Sequence of chain 1.A:
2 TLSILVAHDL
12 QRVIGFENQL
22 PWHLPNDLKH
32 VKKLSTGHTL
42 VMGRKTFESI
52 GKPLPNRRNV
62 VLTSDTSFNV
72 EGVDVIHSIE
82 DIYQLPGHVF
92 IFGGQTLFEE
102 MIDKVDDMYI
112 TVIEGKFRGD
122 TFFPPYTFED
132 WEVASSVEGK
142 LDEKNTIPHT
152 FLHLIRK

Binding-site contacts:
Ligand atom C6 contacts residue NAP1 of chain 1.C at 3.7 Å.
Ligand atom N11 contacts residue LEU6 of chain 1.A at 2.7 Å (h-bond).
Ligand atom C19 contacts residue LEU29 of chain 1.A at 3.5 Å (hydrophobic).
Ligand atom C17 contacts residue ILE51 of chain 1.A at 3.8 Å (hydrophobic).
Ligand atom N2 contacts residue LEU6 of chain 1.A at 3.6 Å.
Ligand atom N4 contacts residue VAL32 of chain 1.A at 3.4 Å.
Ligand atom C3 contacts residue ALA8 of chain 1.A at 3.6 Å (hydrophobic).
Ligand atom C16 contacts residue ILE51 of chain 1.A at 3.8 Å (hydrophobic).
Ligand atom C3 contacts residue ASP28 of chain 1.A at 3.5 Å.
Ligand atom N12 contacts residue VAL7 of chain 1.A at 3.5 Å.
Ligand atom C15 contacts residue LEU21 of chain 1.A at 3.8 Å (hydrophobic).
Ligand atom C10 contacts residue LEU29 of chain 1.A at 3.8 Å (hydrophobic).
Ligand atom N2 contacts residue NAP1 of chain 1.C at 3.5 Å (h-bond).
Ligand atom C23 contacts residue NAP1 of chain 1.C at 3.1 Å.
Ligand atom C7 contacts residue NAP1 of chain 1.C at 3.3 Å.
Ligand atom N12 contacts residue ALA8 of chain 1.A at 3.5 Å (h-bond).
Ligand atom C3 contacts residue VAL7 of chain 1.A at 3.8 Å (hydrophobic).
Ligand atom C22 contacts residue NAP1 of chain 1.C at 3.5 Å.
Ligand atom N11 contacts residue NAP1 of chain 1.C at 3.6 Å.
Ligand atom C7 contacts residue PHE93 of chain 1.A at 3.4 Å (hydrophobic).
Ligand atom N12 contacts residue VAL32 of chain 1.A at 3.7 Å.
Ligand atom C1 contacts residue LEU6 of chain 1.A at 3.6 Å (hydrophobic).
Ligand atom C23 contacts residue SER50 of chain 1.A at 3.6 Å.
Ligand atom N11 contacts residue PHE93 of chain 1.A at 2.8 Å (h-bond).
Ligand atom C22 contacts residue LEU21 of chain 1.A at 3.7 Å (hydrophobic).
Ligand atom C5 contacts residue ASP28 of chain 1.A at 3.8 Å.
Ligand atom N12 contacts residue ASP28 of chain 1.A at 2.8 Å (salt-bridge).
Ligand atom N2 contacts residue ALA8 of chain 1.A at 3.6 Å.
Ligand atom O21 contacts residue LEU21 of chain 1.A at 3.3 Å.
Ligand atom C13 contacts residue PHE93 of chain 1.A at 3.4 Å (hydrophobic).
Ligand atom C3 contacts residue VAL32 of chain 1.A at 3.4 Å (hydrophobic).
Ligand atom C13 contacts residue THR47 of chain 1.A at 3.7 Å.
Ligand atom C13 contacts residue ILE51 of chain 1.A at 3.8 Å (hydrophobic).
Ligand atom C1 contacts residue PHE93 of chain 1.A at 3.8 Å (hydrophobic).
Ligand atom N12 contacts residue THR112 of chain 1.A at 3.8 Å.
Ligand atom N2 contacts residue VAL7 of chain 1.A at 3.4 Å.
Ligand atom C1 contacts residue NAP1 of chain 1.C at 3.3 Å.
Ligand atom C8 contacts residue PHE93 of chain 1.A at 3.5 Å (hydrophobic).
Ligand atom C6 contacts residue PHE93 of chain 1.A at 3.6 Å (hydrophobic).
Ligand atom N4 contacts residue ASP28 of chain 1.A at 2.8 Å (salt-bridge).

The protein below binds the small molecule below.
Small molecule (SMILES): CCOc1ccc(Br)cc1-c1cc2nc(N)nc(N)c2cc1C